Binding-site contacts:
Ligand atom O24 contacts residue GLN19 of chain 1.B at 3.6 Å.
Ligand atom O12 contacts residue SER84 of chain 1.B at 2.9 Å (h-bond).
Ligand atom C34 contacts residue VAL127 of chain 1.B at 3.4 Å (hydrophobic).
Ligand atom C27 contacts residue GLY40 of chain 1.B at 3.6 Å.
Ligand atom O30 contacts residue THR18 of chain 1.B at 3.5 Å (h-bond).
Ligand atom C25 contacts residue GLY40 of chain 1.B at 3.2 Å.
Ligand atom C37 contacts residue THR227 of chain 1.B at 3.3 Å.
Ligand atom O28 contacts residue DMS1 of chain 1.H at 3.0 Å (h-bond).
Ligand atom C33 contacts residue VAL36 of chain 1.B at 3.7 Å (hydrophobic).
Ligand atom C35 contacts residue THR309 of chain 1.B at 3.3 Å.
Ligand atom O11 contacts residue ILE305 of chain 1.B at 3.4 Å.
Ligand atom C5 contacts residue TYR83 of chain 1.B at 3.6 Å (hydrophobic).
Ligand atom N14 contacts residue ASP226 of chain 1.B at 2.8 Å (salt-bridge).
Ligand atom C31 contacts residue GLY228 of chain 1.B at 3.6 Å.
Ligand atom O30 contacts residue GLN19 of chain 1.B at 3.4 Å.
Ligand atom C32 contacts residue GLY228 of chain 1.B at 3.3 Å.
Ligand atom C37 contacts residue ALA229 of chain 1.B at 3.4 Å (hydrophobic).
Ligand atom C23 contacts residue ASP38 of chain 1.B at 3.3 Å.
Ligand atom C36 contacts residue LEU121 of chain 1.B at 3.6 Å (hydrophobic).
Ligand atom C36 contacts residue GLN19 of chain 1.B at 3.7 Å.
Ligand atom C31 contacts residue SER230 of chain 1.B at 3.4 Å.
Ligand atom C31 contacts residue THR18 of chain 1.B at 3.3 Å.
Ligand atom C35 contacts residue GLN135 of chain 1.B at 3.3 Å.
Ligand atom C25 contacts residue LEU224 of chain 1.B at 3.7 Å (hydrophobic).
Ligand atom C20 contacts residue GLY40 of chain 1.B at 3.7 Å.
Ligand atom C22 contacts residue ASP226 of chain 1.B at 3.5 Å.
Ligand atom C32 contacts residue VAL36 of chain 1.B at 3.7 Å (hydrophobic).
Ligand atom C23 contacts residue GLY40 of chain 1.B at 3.3 Å.
Ligand atom O12 contacts residue TYR83 of chain 1.B at 3.6 Å.
Ligand atom N4 contacts residue ASP226 of chain 1.B at 3.6 Å.
Ligand atom O15 contacts residue THR85 of chain 1.B at 3.2 Å (h-bond).
Ligand atom O24 contacts residue DMS1 of chain 1.H at 3.2 Å (h-bond).
Ligand atom C22 contacts residue ASP38 of chain 1.B at 3.4 Å.
Ligand atom C33 contacts residue ASP38 of chain 1.B at 3.4 Å.
Ligand atom C22 contacts residue GLY228 of chain 1.B at 3.3 Å.
Ligand atom C36 contacts residue ALA122 of chain 1.B at 3.5 Å (hydrophobic).
Ligand atom C36 contacts residue PRO118 of chain 1.B at 3.6 Å (hydrophobic).
Ligand atom N14 contacts residue ASP38 of chain 1.B at 2.7 Å (salt-bridge).
Ligand atom O11 contacts residue SER84 of chain 1.B at 3.6 Å (h-bond).
Ligand atom O30 contacts residue TYR20 of chain 1.B at 3.1 Å (h-bond).

A protein and the small-molecule ligand that binds it are described below.
Small molecule (SMILES): COCCCOc1cc(C(=O)N(C[C@@H]2CNC[C@H]2NS(=O)(=O)c2ccc(C)cc2)C(C)C)ccc1OC

Sequence of chain 1.B:
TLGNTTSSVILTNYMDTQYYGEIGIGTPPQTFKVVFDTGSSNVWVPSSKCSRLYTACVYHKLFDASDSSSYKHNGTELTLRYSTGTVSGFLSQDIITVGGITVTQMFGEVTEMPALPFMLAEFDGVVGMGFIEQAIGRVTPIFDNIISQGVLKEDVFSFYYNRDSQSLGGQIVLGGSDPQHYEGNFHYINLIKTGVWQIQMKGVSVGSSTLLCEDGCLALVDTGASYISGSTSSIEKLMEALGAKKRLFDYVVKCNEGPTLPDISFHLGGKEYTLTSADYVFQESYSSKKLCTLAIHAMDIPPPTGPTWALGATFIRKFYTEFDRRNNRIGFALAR